This protein binds this small molecule.
Small molecule (SMILES): CC(=O)N[C@H]1[C@H](O[C@H]2[C@H](O)[C@@H](NC(C)=O)CO[C@@H]2CO)O[C@H](CO)[C@@H](O)[C@@H]1O

Binding-site contacts:
Ligand atom C8 contacts residue LEU51 of chain 1.B at 3.5 Å (hydrophobic).
Ligand atom C3 contacts residue ASN55 of chain 1.B at 3.7 Å.
Ligand atom C8 contacts residue ASN55 of chain 1.B at 4.3 Å.
Ligand atom O5 contacts residue ASN55 of chain 1.B at 2.4 Å (h-bond).
Ligand atom C1 contacts residue ARG58 of chain 1.B at 4.5 Å.
Ligand atom C8 contacts residue ALA52 of chain 1.B at 3.9 Å (hydrophobic).
Ligand atom C7 contacts residue ALA52 of chain 1.B at 4.4 Å (hydrophobic).
Ligand atom C5 contacts residue ASN55 of chain 1.B at 3.6 Å.
Ligand atom C7 contacts residue ASN55 of chain 1.B at 3.0 Å.
Ligand atom C4 contacts residue ASN55 of chain 1.B at 4.2 Å.
Ligand atom O6 contacts residue ARG58 of chain 1.B at 4.2 Å.
Ligand atom O7 contacts residue ASN55 of chain 1.B at 2.8 Å (h-bond).
Ligand atom C7 contacts residue LEU51 of chain 1.B at 4.2 Å (hydrophobic).
Ligand atom C1 contacts residue LEU51 of chain 1.B at 4.5 Å (hydrophobic).
Ligand atom C2 contacts residue ASN55 of chain 1.B at 2.3 Å.
Ligand atom N2 contacts residue ASN55 of chain 1.B at 2.7 Å (h-bond).
Ligand atom C1 contacts residue ASN55 of chain 1.B at 1.4 Å.
Ligand atom C8 contacts residue GLU48 of chain 1.B at 3.7 Å.
Ligand atom O5 contacts residue ARG58 of chain 1.B at 4.3 Å.
Ligand atom N2 contacts residue LEU51 of chain 1.B at 4.0 Å.

Sequence of chain 1.B:
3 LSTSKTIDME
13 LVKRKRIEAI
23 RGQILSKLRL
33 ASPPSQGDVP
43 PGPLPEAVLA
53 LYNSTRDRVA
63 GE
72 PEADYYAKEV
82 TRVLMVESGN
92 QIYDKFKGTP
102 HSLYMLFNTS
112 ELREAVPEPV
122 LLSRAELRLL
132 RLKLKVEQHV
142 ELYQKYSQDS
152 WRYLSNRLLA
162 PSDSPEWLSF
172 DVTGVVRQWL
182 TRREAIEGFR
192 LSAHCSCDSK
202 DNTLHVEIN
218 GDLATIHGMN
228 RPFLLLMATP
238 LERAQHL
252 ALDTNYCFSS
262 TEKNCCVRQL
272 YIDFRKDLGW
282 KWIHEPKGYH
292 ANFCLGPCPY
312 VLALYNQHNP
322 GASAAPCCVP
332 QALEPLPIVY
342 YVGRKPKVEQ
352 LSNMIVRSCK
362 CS